This small molecule binds to this protein.
Small molecule (SMILES): CC[C@H](C)[C@H](NC(=O)[C@H](CC(C)C)NC(=O)[C@H](CO)NC(=O)CNC(=O)[C@@H](NC(=O)[C@@H](N)[C@@H](C)O)C(C)C)C(=O)N[C@H](C=O)CCC(N)=O

Binding-site contacts:
Ligand atom CG2 contacts residue LEU40 of chain 13.D at 4.2 Å (hydrophobic).
Ligand atom CB contacts residue ARG35 of chain 13.D at 4.1 Å.
Ligand atom CA contacts residue ARG29 of chain 13.D at 4.0 Å.
Ligand atom O contacts residue ARG36 of chain 13.D at 3.6 Å (salt-bridge).
Ligand atom N contacts residue ARG35 of chain 13.D at 4.1 Å.
Ligand atom CG2 contacts residue PRO43 of chain 13.D at 3.9 Å (hydrophobic).
Ligand atom C contacts residue ARG36 of chain 13.D at 3.2 Å.
Ligand atom CD1 contacts residue LEU32 of chain 13.D at 3.8 Å (hydrophobic).
Ligand atom CG1 contacts residue ARG35 of chain 13.D at 4.2 Å.
Ligand atom CA contacts residue ASP243 of chain 13.D at 4.3 Å.
Ligand atom CD1 contacts residue ARG29 of chain 13.D at 4.4 Å.
Ligand atom O contacts residue ARG29 of chain 13.D at 3.8 Å.
Ligand atom CB contacts residue PRO43 of chain 13.D at 3.8 Å (hydrophobic).
Ligand atom CA contacts residue PRO43 of chain 13.D at 4.4 Å (hydrophobic).
Ligand atom O contacts residue ARG35 of chain 13.D at 3.4 Å (salt-bridge).
Ligand atom CA contacts residue ASP243 of chain 13.D at 3.3 Å.
Ligand atom OG contacts residue ARG29 of chain 13.D at 4.3 Å.
Ligand atom CG2 contacts residue ASP243 of chain 13.D at 3.3 Å.
Ligand atom CD1 contacts residue ARG35 of chain 13.D at 4.5 Å.
Ligand atom OG contacts residue ILE25 of chain 13.D at 4.0 Å.
Ligand atom CA contacts residue ARG35 of chain 13.D at 3.9 Å.
Ligand atom O contacts residue ARG35 of chain 13.D at 3.1 Å (salt-bridge).
Ligand atom C contacts residue ASP243 of chain 13.D at 3.9 Å.
Ligand atom CB contacts residue ARG29 of chain 13.D at 4.1 Å.
Ligand atom CB contacts residue ASP243 of chain 13.D at 4.3 Å.
Ligand atom OE1 contacts residue ARG36 of chain 13.D at 3.8 Å.
Ligand atom CB contacts residue LEU40 of chain 13.D at 4.1 Å (hydrophobic).
Ligand atom NE2 contacts residue ARG36 of chain 13.D at 3.9 Å.
Ligand atom N contacts residue PRO43 of chain 13.D at 4.4 Å.
Ligand atom C contacts residue ASP243 of chain 13.D at 3.8 Å.
Ligand atom C contacts residue ARG35 of chain 13.D at 4.4 Å.
Ligand atom CA contacts residue ASP243 of chain 13.D at 4.4 Å.
Ligand atom CG contacts residue LEU40 of chain 13.D at 4.4 Å (hydrophobic).
Ligand atom CB contacts residue ARG35 of chain 13.D at 3.5 Å.
Ligand atom N contacts residue ASP243 of chain 13.D at 3.2 Å (salt-bridge).
Ligand atom CD1 contacts residue LEU40 of chain 13.D at 3.8 Å (hydrophobic).
Ligand atom CD contacts residue ARG36 of chain 13.D at 4.1 Å.
Ligand atom N contacts residue ASP243 of chain 13.D at 2.8 Å (salt-bridge).
Ligand atom O contacts residue ASP243 of chain 13.D at 4.1 Å.
Ligand atom C contacts residue ARG35 of chain 13.D at 3.6 Å.

Sequence of chain 13.D:
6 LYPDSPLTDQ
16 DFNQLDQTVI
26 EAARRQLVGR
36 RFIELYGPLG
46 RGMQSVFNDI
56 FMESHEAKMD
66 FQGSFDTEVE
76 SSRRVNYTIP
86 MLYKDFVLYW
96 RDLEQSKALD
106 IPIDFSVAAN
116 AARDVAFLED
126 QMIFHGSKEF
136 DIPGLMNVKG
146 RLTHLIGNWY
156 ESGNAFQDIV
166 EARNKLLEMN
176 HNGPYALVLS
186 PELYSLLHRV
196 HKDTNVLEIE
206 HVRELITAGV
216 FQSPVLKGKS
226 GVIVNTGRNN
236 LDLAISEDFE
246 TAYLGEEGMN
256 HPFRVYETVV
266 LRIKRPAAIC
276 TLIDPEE